This protein binds this small molecule.
Small molecule (SMILES): C[C@@H]1C[C@H]1COC(C)(C)[C@@H]1C[C@H]1[C@]12CN(c3ncccn3)C[C@H]1CSC(N)=N2

Sequence of chain 1.B:
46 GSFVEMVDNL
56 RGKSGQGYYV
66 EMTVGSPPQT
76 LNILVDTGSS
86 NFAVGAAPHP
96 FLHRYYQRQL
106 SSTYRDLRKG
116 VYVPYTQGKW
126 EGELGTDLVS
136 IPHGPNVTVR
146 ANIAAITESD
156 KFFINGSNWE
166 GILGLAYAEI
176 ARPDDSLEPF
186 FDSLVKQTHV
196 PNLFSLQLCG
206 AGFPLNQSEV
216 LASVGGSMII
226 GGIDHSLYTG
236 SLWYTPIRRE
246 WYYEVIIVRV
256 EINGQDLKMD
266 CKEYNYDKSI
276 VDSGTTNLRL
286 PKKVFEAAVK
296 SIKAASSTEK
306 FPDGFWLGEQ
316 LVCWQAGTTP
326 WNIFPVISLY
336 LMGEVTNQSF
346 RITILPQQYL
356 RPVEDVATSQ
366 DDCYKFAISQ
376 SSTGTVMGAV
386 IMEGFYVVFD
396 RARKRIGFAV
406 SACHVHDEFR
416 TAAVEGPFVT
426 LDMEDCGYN

Binding-site contacts:
Ligand atom C17 contacts residue THR281 of chain 1.B at 3.8 Å.
Ligand atom C12 contacts residue TYR120 of chain 1.B at 3.7 Å (hydrophobic).
Ligand atom C20 contacts residue GLY279 of chain 1.B at 3.3 Å.
Ligand atom C3 contacts residue VAL118 of chain 1.B at 3.5 Å (hydrophobic).
Ligand atom N24 contacts residue ASP81 of chain 1.B at 2.8 Å (salt-bridge).
Ligand atom N26 contacts residue ASP81 of chain 1.B at 2.9 Å (salt-bridge).
Ligand atom C13 contacts residue GLY279 of chain 1.B at 3.5 Å.
Ligand atom C8 contacts residue TYR120 of chain 1.B at 3.8 Å (hydrophobic).
Ligand atom C14 contacts residue GLN61 of chain 1.B at 3.7 Å.
Ligand atom S28 contacts residue THR280 of chain 1.B at 3.8 Å.
Ligand atom N26 contacts residue ASP277 of chain 1.B at 2.8 Å (salt-bridge).
Ligand atom C17 contacts residue SER59 of chain 1.B at 3.4 Å.
Ligand atom C17 contacts residue SER278 of chain 1.B at 3.6 Å.
Ligand atom O27 contacts residue GLY279 of chain 1.B at 3.6 Å.
Ligand atom C5 contacts residue ASP81 of chain 1.B at 3.5 Å.
Ligand atom C6 contacts residue ILE167 of chain 1.B at 3.5 Å (hydrophobic).
Ligand atom C18 contacts residue TRP164 of chain 1.B at 3.8 Å (hydrophobic).
Ligand atom C6 contacts residue ASP81 of chain 1.B at 3.7 Å.
Ligand atom C6 contacts residue LEU79 of chain 1.B at 3.6 Å (hydrophobic).
Ligand atom C1 contacts residue VAL118 of chain 1.B at 3.7 Å (hydrophobic).
Ligand atom C19 contacts residue TYR120 of chain 1.B at 3.8 Å (hydrophobic).
Ligand atom C15 contacts residue GLY279 of chain 1.B at 3.2 Å.
Ligand atom C7 contacts residue GLN61 of chain 1.B at 3.6 Å.
Ligand atom N26 contacts residue GLY279 of chain 1.B at 3.5 Å (h-bond).
Ligand atom C3 contacts residue SER84 of chain 1.B at 3.6 Å.
Ligand atom C16 contacts residue ASP81 of chain 1.B at 3.8 Å.
Ligand atom C18 contacts residue PHE157 of chain 1.B at 3.6 Å (hydrophobic).
Ligand atom C7 contacts residue GLY62 of chain 1.B at 3.8 Å.
Ligand atom C1 contacts residue ARG177 of chain 1.B at 3.7 Å.
Ligand atom C14 contacts residue GLY62 of chain 1.B at 3.5 Å.
Ligand atom C7 contacts residue THR281 of chain 1.B at 3.8 Å.
Ligand atom C7 contacts residue GLY60 of chain 1.B at 3.7 Å.
Ligand atom C17 contacts residue GLY62 of chain 1.B at 3.6 Å.
Ligand atom S28 contacts residue GLY279 of chain 1.B at 3.7 Å.
Ligand atom N23 contacts residue SER84 of chain 1.B at 3.4 Å.
Ligand atom N26 contacts residue GLY83 of chain 1.B at 3.8 Å.
Ligand atom C9 contacts residue ASP81 of chain 1.B at 3.8 Å.
Ligand atom C5 contacts residue GLY279 of chain 1.B at 3.5 Å.
Ligand atom N23 contacts residue VAL118 of chain 1.B at 3.9 Å.
Ligand atom C2 contacts residue ARG177 of chain 1.B at 3.7 Å.